This protein binds this small molecule.
Small molecule (SMILES): C[C@H](NC(=O)[C@@H]1CCCN1C(=O)[C@H](CCC(N)=O)NC(=O)[C@@H]1CCCN1C(=O)[C@H](CCC(N)=O)NC(=O)[C@H](Cc1ccc(OP(=O)(O)O)cc1)NC(=O)[C@H](CCC(N)=O)NC(=O)CNC(=O)[C@@H](N)CCC(=O)O)C(=O)O

Sequence of chain 1.A:
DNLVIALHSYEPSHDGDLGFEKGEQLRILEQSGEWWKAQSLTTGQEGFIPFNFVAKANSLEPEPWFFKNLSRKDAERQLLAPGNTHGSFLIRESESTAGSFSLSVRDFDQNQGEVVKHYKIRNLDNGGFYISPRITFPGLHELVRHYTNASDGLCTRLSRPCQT

Binding-site contacts:
Ligand atom OE2 contacts residue ARG133 of chain 1.A at 2.8 Å (salt-bridge).
Ligand atom OH contacts residue SER105 of chain 1.A at 3.3 Å (h-bond).
Ligand atom N contacts residue HIS129 of chain 1.A at 3.6 Å (h-bond).
Ligand atom NE2 contacts residue ARG133 of chain 1.A at 3.2 Å (salt-bridge).
Ligand atom CB contacts residue GLY164 of chain 1.A at 3.8 Å.
Ligand atom CD2 contacts residue SER113 of chain 1.A at 3.8 Å.
Ligand atom CD2 contacts residue HIS129 of chain 1.A at 3.3 Å.
Ligand atom OH contacts residue SER113 of chain 1.A at 3.6 Å.
Ligand atom O2P contacts residue ARG83 of chain 1.A at 3.4 Å.
Ligand atom O1P contacts residue ARG103 of chain 1.A at 3.8 Å.
Ligand atom CB contacts residue HIS129 of chain 1.A at 3.3 Å.
Ligand atom CG contacts residue HIS129 of chain 1.A at 3.3 Å.
Ligand atom CG contacts residue TYR130 of chain 1.A at 3.9 Å (hydrophobic).
Ligand atom O1P contacts residue SER107 of chain 1.A at 2.7 Å (h-bond).
Ligand atom CB contacts residue SER143 of chain 1.A at 3.3 Å.
Ligand atom CD contacts residue ILE142 of chain 1.A at 3.4 Å (hydrophobic).
Ligand atom P contacts residue SER105 of chain 1.A at 3.7 Å.
Ligand atom O contacts residue THR108 of chain 1.A at 3.8 Å.
Ligand atom O1P contacts residue GLU106 of chain 1.A at 3.2 Å.
Ligand atom CD contacts residue ARG133 of chain 1.A at 3.9 Å.
Ligand atom O3P contacts residue SER105 of chain 1.A at 3.0 Å (h-bond).
Ligand atom O contacts residue PRO144 of chain 1.A at 3.8 Å.
Ligand atom O3P contacts residue ARG103 of chain 1.A at 2.8 Å (salt-bridge).
Ligand atom P contacts residue ARG103 of chain 1.A at 3.4 Å.
Ligand atom CB contacts residue HIS129 of chain 1.A at 3.4 Å.
Ligand atom OH contacts residue SER107 of chain 1.A at 3.1 Å (h-bond).
Ligand atom CE2 contacts residue SER113 of chain 1.A at 3.0 Å.
Ligand atom NE2 contacts residue LYS128 of chain 1.A at 3.9 Å.
Ligand atom CB contacts residue PRO144 of chain 1.A at 3.3 Å (hydrophobic).
Ligand atom CG contacts residue ILE142 of chain 1.A at 3.2 Å (hydrophobic).
Ligand atom CZ contacts residue SER113 of chain 1.A at 3.5 Å.
Ligand atom O3P contacts residue GLU106 of chain 1.A at 3.5 Å (salt-bridge).
Ligand atom C contacts residue HIS129 of chain 1.A at 3.7 Å.
Ligand atom CG contacts residue ARG83 of chain 1.A at 3.7 Å.
Ligand atom CE2 contacts residue ARG83 of chain 1.A at 3.7 Å.
Ligand atom O3P contacts residue SER113 of chain 1.A at 3.5 Å (h-bond).
Ligand atom O2P contacts residue ARG103 of chain 1.A at 3.2 Å (salt-bridge).
Ligand atom CD2 contacts residue ARG83 of chain 1.A at 3.5 Å.
Ligand atom P contacts residue SER107 of chain 1.A at 3.4 Å.
Ligand atom NE2 contacts residue LYS131 of chain 1.A at 3.7 Å.